A protein and the small-molecule ligand that binds it are described below.
Small molecule (SMILES): CC(=O)N[C@H]1[C@H](O[C@H]2[C@H](O)[C@@H](NC(C)=O)CO[C@@H]2CO)O[C@H](CO)[C@@H](O)[C@@H]1O

Binding-site contacts:
Ligand atom C8 contacts residue ASN205 of chain 1.A at 3.3 Å.
Ligand atom C2 contacts residue ASN205 of chain 1.A at 2.5 Å.
Ligand atom C3 contacts residue ASN205 of chain 1.A at 3.2 Å.
Ligand atom O4 contacts residue LEU204 of chain 1.A at 4.2 Å.
Ligand atom C8 contacts residue GLU259 of chain 1.A at 4.3 Å.
Ligand atom C3 contacts residue GLU259 of chain 1.A at 4.2 Å.
Ligand atom C5 contacts residue ASN205 of chain 1.A at 3.2 Å.
Ligand atom C4 contacts residue ASN205 of chain 1.A at 3.8 Å.
Ligand atom C1 contacts residue ASN205 of chain 1.A at 1.4 Å.
Ligand atom O6 contacts residue LEU204 of chain 1.A at 3.6 Å.
Ligand atom N2 contacts residue ASN205 of chain 1.A at 2.7 Å (h-bond).
Ligand atom C6 contacts residue ASN205 of chain 1.A at 4.2 Å.
Ligand atom O5 contacts residue LEU204 of chain 1.A at 3.7 Å.
Ligand atom C7 contacts residue ASN205 of chain 1.A at 3.4 Å.
Ligand atom O5 contacts residue ASN205 of chain 1.A at 2.4 Å (h-bond).
Ligand atom C6 contacts residue LEU204 of chain 1.A at 2.7 Å (hydrophobic).
Ligand atom C5 contacts residue LEU204 of chain 1.A at 3.4 Å (hydrophobic).

Sequence of chain 1.A:
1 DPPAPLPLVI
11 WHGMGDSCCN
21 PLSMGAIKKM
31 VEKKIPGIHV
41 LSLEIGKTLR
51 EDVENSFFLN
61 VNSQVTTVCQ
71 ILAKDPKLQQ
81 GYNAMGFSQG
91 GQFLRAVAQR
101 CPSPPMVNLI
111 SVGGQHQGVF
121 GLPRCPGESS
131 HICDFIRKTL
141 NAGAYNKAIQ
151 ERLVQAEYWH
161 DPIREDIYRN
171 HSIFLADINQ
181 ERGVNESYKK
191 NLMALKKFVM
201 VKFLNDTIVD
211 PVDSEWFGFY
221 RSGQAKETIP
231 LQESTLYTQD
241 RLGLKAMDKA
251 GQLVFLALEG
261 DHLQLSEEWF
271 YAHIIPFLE